The small molecule below binds the protein below.
Small molecule (SMILES): O=P(O)(O)OC[C@H]1O[C@](O)(COP(=O)(O)O)[C@@H](O)[C@@H]1O

Sequence of chain 1.A:
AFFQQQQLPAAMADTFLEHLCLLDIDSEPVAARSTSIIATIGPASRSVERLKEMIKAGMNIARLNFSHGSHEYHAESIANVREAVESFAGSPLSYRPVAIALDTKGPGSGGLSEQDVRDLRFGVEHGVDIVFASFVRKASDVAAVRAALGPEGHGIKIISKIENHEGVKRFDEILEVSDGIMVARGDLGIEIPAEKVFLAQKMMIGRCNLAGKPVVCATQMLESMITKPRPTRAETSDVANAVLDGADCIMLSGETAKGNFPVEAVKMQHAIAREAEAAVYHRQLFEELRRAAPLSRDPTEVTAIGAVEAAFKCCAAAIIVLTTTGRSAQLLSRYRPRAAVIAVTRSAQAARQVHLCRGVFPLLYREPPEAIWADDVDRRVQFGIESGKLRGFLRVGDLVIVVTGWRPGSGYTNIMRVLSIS

Binding-site contacts:
Ligand atom C4 contacts residue GLY434 of chain 1.A at 3.3 Å.
Ligand atom C3 contacts residue GLY434 of chain 1.A at 3.5 Å.
Ligand atom O5P contacts residue THR349 of chain 1.A at 3.4 Å (h-bond).
Ligand atom C6 contacts residue LEU347 of chain 1.A at 3.6 Å (hydrophobic).
Ligand atom O6 contacts residue SER435 of chain 1.A at 3.8 Å.
Ligand atom O3 contacts residue ARG432 of chain 1.A at 2.7 Å (salt-bridge).
Ligand atom O2 contacts residue LEU347 of chain 1.A at 3.5 Å.
Ligand atom O4P contacts residue GLY436 of chain 1.A at 2.9 Å (h-bond).
Ligand atom O6 contacts residue THR348 of chain 1.A at 3.6 Å.
Ligand atom O4 contacts residue TYR437 of chain 1.A at 2.9 Å (h-bond).
Ligand atom O3P contacts residue TRP398 of chain 1.A at 2.7 Å (h-bond).
Ligand atom O4 contacts residue THR438 of chain 1.A at 3.5 Å (h-bond).
Ligand atom O5 contacts residue LEU347 of chain 1.A at 3.7 Å.
Ligand atom O2P contacts residue ARG405 of chain 1.A at 2.6 Å (salt-bridge).
Ligand atom P2 contacts residue SER353 of chain 1.A at 3.6 Å.
Ligand atom C5 contacts residue GLY434 of chain 1.A at 3.4 Å.
Ligand atom P2 contacts residue THR348 of chain 1.A at 3.5 Å.
Ligand atom C6 contacts residue SER353 of chain 1.A at 3.8 Å.
Ligand atom O3P contacts residue ARG405 of chain 1.A at 2.7 Å (salt-bridge).
Ligand atom O4P contacts residue SER435 of chain 1.A at 3.7 Å.
Ligand atom O2 contacts residue GLY430 of chain 1.A at 3.5 Å (h-bond).
Ligand atom P2 contacts residue THR349 of chain 1.A at 3.7 Å.
Ligand atom P1 contacts residue ARG405 of chain 1.A at 3.6 Å.
Ligand atom O1P contacts residue PRO433 of chain 1.A at 3.6 Å.
Ligand atom O4P contacts residue SER353 of chain 1.A at 3.6 Å (h-bond).
Ligand atom O6P contacts residue SER353 of chain 1.A at 2.7 Å (h-bond).
Ligand atom O5P contacts residue THR348 of chain 1.A at 3.7 Å.
Ligand atom O6 contacts residue THR349 of chain 1.A at 3.1 Å (h-bond).
Ligand atom C6 contacts residue THR438 of chain 1.A at 3.5 Å.
Ligand atom C1 contacts residue ARG405 of chain 1.A at 3.8 Å.
Ligand atom O5P contacts residue THR350 of chain 1.A at 2.7 Å (h-bond).
Ligand atom O3 contacts residue TRP398 of chain 1.A at 3.6 Å.
Ligand atom C3 contacts residue ARG432 of chain 1.A at 3.3 Å.
Ligand atom O1 contacts residue GLY434 of chain 1.A at 3.7 Å.
Ligand atom O5P contacts residue SER435 of chain 1.A at 3.4 Å.
Ligand atom O4 contacts residue GLY434 of chain 1.A at 2.5 Å (h-bond).
Ligand atom O4 contacts residue GLY436 of chain 1.A at 3.7 Å.
Ligand atom O1P contacts residue GLY434 of chain 1.A at 2.8 Å (h-bond).
Ligand atom O6P contacts residue THR348 of chain 1.A at 2.5 Å (h-bond).
Ligand atom O3 contacts residue GLY430 of chain 1.A at 3.1 Å.